Sequence of chain 1.C:
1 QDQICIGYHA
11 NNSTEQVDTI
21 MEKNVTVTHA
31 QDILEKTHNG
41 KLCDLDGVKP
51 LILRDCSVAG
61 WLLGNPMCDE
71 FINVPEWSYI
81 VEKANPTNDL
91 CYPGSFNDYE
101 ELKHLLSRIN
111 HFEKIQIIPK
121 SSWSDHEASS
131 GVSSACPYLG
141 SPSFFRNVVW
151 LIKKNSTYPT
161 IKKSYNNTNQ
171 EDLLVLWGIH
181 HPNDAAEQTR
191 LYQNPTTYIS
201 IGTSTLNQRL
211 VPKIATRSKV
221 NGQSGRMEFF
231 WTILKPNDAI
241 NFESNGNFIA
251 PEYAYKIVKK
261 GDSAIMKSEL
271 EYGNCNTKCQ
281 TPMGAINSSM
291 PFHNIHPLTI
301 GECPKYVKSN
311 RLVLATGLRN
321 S

Binding-site contacts:
Ligand atom N2 contacts residue ASN166 of chain 1.C at 3.0 Å (h-bond).
Ligand atom O5 contacts residue ASN166 of chain 1.C at 2.3 Å (h-bond).
Ligand atom C3 contacts residue ASN166 of chain 1.C at 3.8 Å.
Ligand atom C5 contacts residue ASN166 of chain 1.C at 3.6 Å.
Ligand atom C1 contacts residue ASN237 of chain 1.C at 4.3 Å.
Ligand atom C3 contacts residue ASN237 of chain 1.C at 4.3 Å.
Ligand atom C8 contacts residue SER218 of chain 1.E at 3.6 Å.
Ligand atom C1 contacts residue ASN166 of chain 1.C at 1.4 Å.
Ligand atom N2 contacts residue ASN237 of chain 1.C at 3.9 Å.
Ligand atom C8 contacts residue ASP238 of chain 1.C at 4.5 Å.
Ligand atom C4 contacts residue ASN166 of chain 1.C at 4.2 Å.
Ligand atom C7 contacts residue ALA239 of chain 1.C at 4.3 Å (hydrophobic).
Ligand atom C2 contacts residue ASN237 of chain 1.C at 4.4 Å.
Ligand atom C7 contacts residue ASN166 of chain 1.C at 4.1 Å.
Ligand atom O6 contacts residue ASN237 of chain 1.C at 4.5 Å.
Ligand atom C2 contacts residue ASN166 of chain 1.C at 2.5 Å.
Ligand atom N2 contacts residue ALA239 of chain 1.C at 4.2 Å.
Ligand atom C8 contacts residue ALA239 of chain 1.C at 3.7 Å (hydrophobic).

This small molecule binds to this protein.
Small molecule (SMILES): CC(=O)N[C@@H]1[C@@H](O)[C@H](O)[C@@H](CO)O[C@H]1O

Sequence of chain 1.E:
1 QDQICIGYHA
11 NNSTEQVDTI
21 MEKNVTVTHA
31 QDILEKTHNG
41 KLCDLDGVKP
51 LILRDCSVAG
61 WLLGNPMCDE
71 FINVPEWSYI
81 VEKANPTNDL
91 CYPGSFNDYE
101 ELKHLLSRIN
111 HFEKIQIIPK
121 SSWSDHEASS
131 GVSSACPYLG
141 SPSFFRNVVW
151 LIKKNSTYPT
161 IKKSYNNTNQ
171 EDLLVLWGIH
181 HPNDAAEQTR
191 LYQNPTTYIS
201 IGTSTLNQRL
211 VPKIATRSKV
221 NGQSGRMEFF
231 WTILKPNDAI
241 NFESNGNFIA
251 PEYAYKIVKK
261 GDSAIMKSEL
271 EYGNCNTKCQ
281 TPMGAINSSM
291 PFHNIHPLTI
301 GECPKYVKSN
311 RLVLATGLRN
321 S